The small molecule below binds the protein below.
Small molecule (SMILES): CC(=O)N[C@H]1[C@H](O[C@H]2[C@H](O)[C@@H](NC(C)=O)CO[C@@H]2CO)O[C@H](CO)[C@@H](O)[C@@H]1O

Sequence of chain 1.E:
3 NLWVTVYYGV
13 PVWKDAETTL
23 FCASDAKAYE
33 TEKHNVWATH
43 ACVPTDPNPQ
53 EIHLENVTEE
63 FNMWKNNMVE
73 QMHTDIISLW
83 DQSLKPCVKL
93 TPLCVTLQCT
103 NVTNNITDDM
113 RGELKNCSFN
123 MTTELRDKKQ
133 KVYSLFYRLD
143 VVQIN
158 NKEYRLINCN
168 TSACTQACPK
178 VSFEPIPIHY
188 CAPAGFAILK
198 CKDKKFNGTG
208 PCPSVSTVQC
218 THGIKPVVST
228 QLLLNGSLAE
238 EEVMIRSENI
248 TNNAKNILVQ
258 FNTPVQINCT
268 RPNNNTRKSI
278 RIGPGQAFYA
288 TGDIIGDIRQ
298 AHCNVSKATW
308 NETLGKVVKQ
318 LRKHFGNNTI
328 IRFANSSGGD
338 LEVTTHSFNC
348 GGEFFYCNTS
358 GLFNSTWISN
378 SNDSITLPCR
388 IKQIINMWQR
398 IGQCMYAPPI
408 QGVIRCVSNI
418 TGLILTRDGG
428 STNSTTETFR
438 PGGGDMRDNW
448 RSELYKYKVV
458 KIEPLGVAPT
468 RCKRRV

Binding-site contacts:
Ligand atom C1 contacts residue ASN416 of chain 1.E at 1.4 Å.
Ligand atom C6 contacts residue PRO261 of chain 1.E at 3.7 Å (hydrophobic).
Ligand atom C3 contacts residue ASN416 of chain 1.E at 3.8 Å.
Ligand atom O6 contacts residue PRO261 of chain 1.E at 3.4 Å.
Ligand atom N2 contacts residue ASN416 of chain 1.E at 2.9 Å (h-bond).
Ligand atom C1 contacts residue PRO261 of chain 1.E at 4.1 Å (hydrophobic).
Ligand atom O7 contacts residue ASN416 of chain 1.E at 3.2 Å (h-bond).
Ligand atom O5 contacts residue PRO261 of chain 1.E at 3.2 Å.
Ligand atom O5 contacts residue ASN416 of chain 1.E at 2.4 Å (h-bond).
Ligand atom C8 contacts residue ASN232 of chain 1.E at 3.3 Å.
Ligand atom C4 contacts residue ASN416 of chain 1.E at 4.2 Å.
Ligand atom C7 contacts residue ASN416 of chain 1.E at 3.2 Å.
Ligand atom C7 contacts residue ASN232 of chain 1.E at 3.9 Å.
Ligand atom C2 contacts residue ASN416 of chain 1.E at 2.5 Å.
Ligand atom C5 contacts residue ASN416 of chain 1.E at 3.7 Å.
Ligand atom C8 contacts residue NAG1 of chain 1.Q at 3.7 Å.
Ligand atom C8 contacts residue ASN416 of chain 1.E at 4.4 Å.
Ligand atom C5 contacts residue PRO261 of chain 1.E at 4.0 Å (hydrophobic).
Ligand atom O7 contacts residue ASN232 of chain 1.E at 3.7 Å.